Binding-site contacts:
Ligand atom CZ contacts residue HEM1 of chain 1.L at 3.9 Å.
Ligand atom NO contacts residue HEM1 of chain 1.L at 3.7 Å.
Ligand atom O2 contacts residue PHE289 of chain 1.B at 4.0 Å.
Ligand atom NH2 contacts residue GLU297 of chain 1.B at 2.8 Å (salt-bridge).
Ligand atom O3 contacts residue PRO270 of chain 1.B at 3.3 Å.
Ligand atom CD contacts residue GLU297 of chain 1.B at 3.9 Å.
Ligand atom NH2 contacts residue PRO270 of chain 1.B at 4.0 Å.
Ligand atom CG contacts residue VAL272 of chain 1.B at 3.5 Å (hydrophobic).
Ligand atom CZ contacts residue PRO270 of chain 1.B at 4.1 Å (hydrophobic).
Ligand atom CA contacts residue HEM1 of chain 1.L at 3.5 Å.
Ligand atom O3 contacts residue GLY291 of chain 1.B at 3.6 Å (h-bond).
Ligand atom O3 contacts residue TRP292 of chain 1.B at 3.0 Å (h-bond).
Ligand atom CB contacts residue HEM1 of chain 1.L at 3.2 Å.
Ligand atom N1' contacts residue HEM1 of chain 1.L at 2.7 Å (h-bond).
Ligand atom O2 contacts residue PRO270 of chain 1.B at 3.6 Å.
Ligand atom N2' contacts residue GOL1 of chain 1.O at 3.0 Å (h-bond).
Ligand atom CD contacts residue VAL272 of chain 1.B at 3.7 Å (hydrophobic).
Ligand atom NE contacts residue GLU297 of chain 1.B at 2.9 Å (salt-bridge).
Ligand atom N2' contacts residue VAL40 of chain 1.B at 4.2 Å.
Ligand atom NH1 contacts residue HEM1 of chain 1.L at 4.0 Å.
Ligand atom C contacts residue HEM1 of chain 1.L at 3.0 Å.
Ligand atom C1' contacts residue HEM1 of chain 1.L at 3.7 Å.
Ligand atom N2' contacts residue TRP383 of chain 1.B at 3.8 Å.
Ligand atom NO contacts residue GLY291 of chain 1.B at 3.8 Å.
Ligand atom N contacts residue GLN183 of chain 1.B at 3.6 Å.
Ligand atom O2 contacts residue SER290 of chain 1.B at 3.7 Å.
Ligand atom NH2 contacts residue TRP292 of chain 1.B at 3.6 Å.
Ligand atom NE contacts residue HEM1 of chain 1.L at 3.6 Å.
Ligand atom CD contacts residue HEM1 of chain 1.L at 3.8 Å.
Ligand atom N contacts residue VAL272 of chain 1.B at 4.0 Å.
Ligand atom CB contacts residue GLN183 of chain 1.B at 4.1 Å.
Ligand atom NH2 contacts residue HEM1 of chain 1.L at 3.6 Å.
Ligand atom C2' contacts residue HEM1 of chain 1.L at 3.9 Å.
Ligand atom O2 contacts residue HEM1 of chain 1.L at 3.4 Å.
Ligand atom O3 contacts residue HEM1 of chain 1.L at 3.5 Å.
Ligand atom O2 contacts residue GLY291 of chain 1.B at 3.1 Å (h-bond).
Ligand atom CZ contacts residue GLU297 of chain 1.B at 3.4 Å.
Ligand atom C2' contacts residue TRP383 of chain 1.B at 3.7 Å (hydrophobic).
Ligand atom NO contacts residue PRO270 of chain 1.B at 3.8 Å.
Ligand atom C2' contacts residue GOL1 of chain 1.O at 3.9 Å.

Sequence of chain 1.B:
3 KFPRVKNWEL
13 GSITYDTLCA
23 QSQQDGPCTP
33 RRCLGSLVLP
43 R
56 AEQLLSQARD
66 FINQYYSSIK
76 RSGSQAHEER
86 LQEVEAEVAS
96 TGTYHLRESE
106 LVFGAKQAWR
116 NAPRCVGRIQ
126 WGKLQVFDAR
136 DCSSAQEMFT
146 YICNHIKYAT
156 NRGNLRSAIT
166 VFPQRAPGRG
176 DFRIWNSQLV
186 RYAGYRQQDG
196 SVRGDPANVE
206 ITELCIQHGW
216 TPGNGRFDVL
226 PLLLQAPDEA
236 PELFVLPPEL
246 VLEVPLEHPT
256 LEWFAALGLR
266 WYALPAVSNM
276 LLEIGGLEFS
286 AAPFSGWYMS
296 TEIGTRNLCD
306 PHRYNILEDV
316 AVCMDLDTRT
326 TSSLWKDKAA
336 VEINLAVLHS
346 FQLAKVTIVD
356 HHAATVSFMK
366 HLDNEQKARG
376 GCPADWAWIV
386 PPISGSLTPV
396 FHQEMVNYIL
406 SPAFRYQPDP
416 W

The protein below binds the small molecule below.
Small molecule (SMILES): N=C(NCCC[C@H](N)CNCCN)N[N+](=O)[O-]